The protein below binds the small molecule below.
Small molecule (SMILES): CC(C)C[C@H](NC(=O)[C@H](Cc1ccccc1)NC(=O)c1cnccn1)B(O)O

Sequence of chain 1.K:
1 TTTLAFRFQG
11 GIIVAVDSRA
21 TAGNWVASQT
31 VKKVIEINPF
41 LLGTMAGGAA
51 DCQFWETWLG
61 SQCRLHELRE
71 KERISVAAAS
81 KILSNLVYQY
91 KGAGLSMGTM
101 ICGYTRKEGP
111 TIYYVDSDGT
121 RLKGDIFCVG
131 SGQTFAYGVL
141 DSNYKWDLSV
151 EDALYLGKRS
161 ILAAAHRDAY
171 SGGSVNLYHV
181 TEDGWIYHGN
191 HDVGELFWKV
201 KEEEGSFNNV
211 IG

Binding-site contacts:
Ligand atom C10 contacts residue THR21 of chain 1.K at 3.5 Å.
Ligand atom O27 contacts residue GLY47 of chain 1.K at 2.8 Å (h-bond).
Ligand atom C11 contacts residue THR21 of chain 1.K at 3.2 Å.
Ligand atom N20 contacts residue GLY47 of chain 1.K at 3.1 Å (h-bond).
Ligand atom C5 contacts residue ASP126 of chain 1.L at 3.5 Å.
Ligand atom C5 contacts residue ALA27 of chain 1.K at 4.0 Å (hydrophobic).
Ligand atom C18 contacts residue GLY47 of chain 1.K at 3.6 Å.
Ligand atom N20 contacts residue THR1 of chain 1.K at 3.6 Å.
Ligand atom B26 contacts residue THR1 of chain 1.K at 1.3 Å.
Ligand atom O19 contacts residue ARG19 of chain 1.K at 4.0 Å.
Ligand atom C23 contacts residue GLY47 of chain 1.K at 3.8 Å.
Ligand atom C17 contacts residue THR21 of chain 1.K at 3.7 Å.
Ligand atom C13 contacts residue GLY47 of chain 1.K at 3.4 Å.
Ligand atom N1 contacts residue THR21 of chain 1.K at 3.1 Å (h-bond).
Ligand atom O28 contacts residue THR1 of chain 1.K at 2.2 Å (h-bond).
Ligand atom N4 contacts residue ASP126 of chain 1.L at 2.9 Å (salt-bridge).
Ligand atom C25 contacts residue VAL31 of chain 1.K at 3.9 Å (hydrophobic).
Ligand atom C10 contacts residue GLY47 of chain 1.K at 3.5 Å.
Ligand atom C24 contacts residue GLY47 of chain 1.K at 3.1 Å.
Ligand atom O8 contacts residue ALA49 of chain 1.K at 3.2 Å (h-bond).
Ligand atom O19 contacts residue ALA20 of chain 1.K at 3.1 Å.
Ligand atom O19 contacts residue THR21 of chain 1.K at 3.2 Å (h-bond).
Ligand atom N9 contacts residue THR21 of chain 1.K at 2.7 Å (h-bond).
Ligand atom C24 contacts residue ALA49 of chain 1.K at 3.9 Å (hydrophobic).
Ligand atom C22 contacts residue ARG19 of chain 1.K at 3.4 Å.
Ligand atom C3 contacts residue ASP126 of chain 1.L at 3.5 Å.
Ligand atom C25 contacts residue ALA49 of chain 1.K at 4.0 Å (hydrophobic).
Ligand atom C24 contacts residue ALA46 of chain 1.K at 3.6 Å (hydrophobic).
Ligand atom O27 contacts residue ALA46 of chain 1.K at 3.5 Å.
Ligand atom C22 contacts residue LYS33 of chain 1.K at 3.6 Å.
Ligand atom C6 contacts residue ALA27 of chain 1.K at 3.5 Å (hydrophobic).
Ligand atom O27 contacts residue THR1 of chain 1.K at 2.2 Å (h-bond).
Ligand atom C2 contacts residue THR21 of chain 1.K at 3.9 Å.
Ligand atom C21 contacts residue ARG19 of chain 1.K at 3.6 Å.
Ligand atom C6 contacts residue ALA22 of chain 1.K at 3.8 Å (hydrophobic).
Ligand atom C7 contacts residue THR21 of chain 1.K at 3.7 Å.
Ligand atom C22 contacts residue THR1 of chain 1.K at 2.9 Å.
Ligand atom C6 contacts residue THR21 of chain 1.K at 4.0 Å.
Ligand atom C3 contacts residue ALA49 of chain 1.K at 3.9 Å (hydrophobic).
Ligand atom C21 contacts residue THR1 of chain 1.K at 2.4 Å.

Sequence of chain 1.L:
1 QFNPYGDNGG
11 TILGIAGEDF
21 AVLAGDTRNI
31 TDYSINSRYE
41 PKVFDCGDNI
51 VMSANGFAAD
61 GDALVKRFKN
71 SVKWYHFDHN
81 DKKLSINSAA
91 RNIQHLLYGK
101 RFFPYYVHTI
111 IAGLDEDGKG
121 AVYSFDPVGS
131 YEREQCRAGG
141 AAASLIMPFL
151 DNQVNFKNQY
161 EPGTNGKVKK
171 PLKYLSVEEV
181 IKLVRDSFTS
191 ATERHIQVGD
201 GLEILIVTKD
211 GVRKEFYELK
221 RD